Binding-site contacts:
Ligand atom O4 contacts residue GLN93 of chain 1.A at 3.6 Å (h-bond).
Ligand atom O5 contacts residue LYS299 of chain 1.A at 3.7 Å.
Ligand atom O3 contacts residue LYS299 of chain 1.A at 3.0 Å (salt-bridge).
Ligand atom C3 contacts residue LYS299 of chain 1.A at 3.9 Å.
Ligand atom O2 contacts residue ASP277 of chain 1.A at 2.8 Å (salt-bridge).
Ligand atom C3 contacts residue ASP277 of chain 1.A at 3.2 Å.
Ligand atom O5 contacts residue GLN93 of chain 1.A at 2.7 Å (h-bond).
Ligand atom C2 contacts residue ASP277 of chain 1.A at 3.6 Å.
Ligand atom O2 contacts residue TYR126 of chain 1.A at 2.7 Å (h-bond).
Ligand atom C2 contacts residue GLY128 of chain 1.A at 3.7 Å.
Ligand atom C6 contacts residue GLN93 of chain 1.A at 3.3 Å.
Ligand atom C5 contacts residue GLN93 of chain 1.A at 3.6 Å.
Ligand atom O3 contacts residue GLY128 of chain 1.A at 3.0 Å (h-bond).
Ligand atom C2 contacts residue MBN1 of chain 1.F at 3.5 Å.
Ligand atom O5 contacts residue GLY128 of chain 1.A at 3.8 Å.
Ligand atom O3 contacts residue GLN93 of chain 1.A at 2.8 Å (h-bond).
Ligand atom O2 contacts residue HIS279 of chain 1.A at 3.0 Å (h-bond).
Ligand atom O6 contacts residue TYR129 of chain 1.A at 3.6 Å.
Ligand atom C2 contacts residue TYR126 of chain 1.A at 3.4 Å (hydrophobic).
Ligand atom C2 contacts residue HIS279 of chain 1.A at 3.9 Å.
Ligand atom O4 contacts residue TYR126 of chain 1.A at 3.9 Å.
Ligand atom O3 contacts residue ASP277 of chain 1.A at 3.4 Å (salt-bridge).
Ligand atom C1 contacts residue GLN93 of chain 1.A at 3.7 Å.
Ligand atom C1 contacts residue ASP277 of chain 1.A at 3.9 Å.
Ligand atom O1 contacts residue HIS279 of chain 1.A at 3.0 Å (h-bond).
Ligand atom O5 contacts residue MBN1 of chain 1.F at 2.5 Å.
Ligand atom O3 contacts residue GLU127 of chain 1.A at 3.4 Å (salt-bridge).
Ligand atom C1 contacts residue MBN1 of chain 1.F at 2.1 Å.
Ligand atom C2 contacts residue THR92 of chain 1.A at 3.7 Å.
Ligand atom C5 contacts residue TYR192 of chain 1.A at 3.6 Å (hydrophobic).
Ligand atom C4 contacts residue GLN93 of chain 1.A at 3.8 Å.
Ligand atom O6 contacts residue TYR192 of chain 1.A at 3.7 Å.
Ligand atom O3 contacts residue THR92 of chain 1.A at 3.6 Å (h-bond).
Ligand atom O2 contacts residue GLU127 of chain 1.A at 3.7 Å.
Ligand atom C5 contacts residue MBN1 of chain 1.F at 3.9 Å.
Ligand atom C6 contacts residue TYR192 of chain 1.A at 3.6 Å (hydrophobic).
Ligand atom O4 contacts residue LYS299 of chain 1.A at 3.3 Å (salt-bridge).
Ligand atom C1 contacts residue HIS279 of chain 1.A at 3.7 Å.
Ligand atom O4 contacts residue GLY128 of chain 1.A at 3.2 Å (h-bond).
Ligand atom O1 contacts residue MBN1 of chain 1.F at 1.4 Å.

Sequence of chain 1.A:
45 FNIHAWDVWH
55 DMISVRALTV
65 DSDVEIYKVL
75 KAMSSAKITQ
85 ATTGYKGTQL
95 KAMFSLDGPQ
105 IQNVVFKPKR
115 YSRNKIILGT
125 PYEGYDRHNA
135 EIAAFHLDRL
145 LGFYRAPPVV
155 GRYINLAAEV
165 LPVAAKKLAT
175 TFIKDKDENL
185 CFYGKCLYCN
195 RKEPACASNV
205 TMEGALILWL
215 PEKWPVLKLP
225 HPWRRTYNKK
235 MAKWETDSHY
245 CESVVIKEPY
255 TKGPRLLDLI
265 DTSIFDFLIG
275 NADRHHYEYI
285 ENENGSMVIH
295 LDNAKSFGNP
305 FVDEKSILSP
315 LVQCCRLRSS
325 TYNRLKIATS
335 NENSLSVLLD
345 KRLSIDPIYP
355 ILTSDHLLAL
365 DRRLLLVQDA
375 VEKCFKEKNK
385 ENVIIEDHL

A small-molecule ligand and the protein it binds are described below.
Small molecule (SMILES): OC[C@H]1O[C@@H](O[C@@H]2CO[C@@H](O)[C@H](O)[C@H]2O)[C@H](O)[C@@H](O)[C@H]1O